Sequence of chain 1.C:
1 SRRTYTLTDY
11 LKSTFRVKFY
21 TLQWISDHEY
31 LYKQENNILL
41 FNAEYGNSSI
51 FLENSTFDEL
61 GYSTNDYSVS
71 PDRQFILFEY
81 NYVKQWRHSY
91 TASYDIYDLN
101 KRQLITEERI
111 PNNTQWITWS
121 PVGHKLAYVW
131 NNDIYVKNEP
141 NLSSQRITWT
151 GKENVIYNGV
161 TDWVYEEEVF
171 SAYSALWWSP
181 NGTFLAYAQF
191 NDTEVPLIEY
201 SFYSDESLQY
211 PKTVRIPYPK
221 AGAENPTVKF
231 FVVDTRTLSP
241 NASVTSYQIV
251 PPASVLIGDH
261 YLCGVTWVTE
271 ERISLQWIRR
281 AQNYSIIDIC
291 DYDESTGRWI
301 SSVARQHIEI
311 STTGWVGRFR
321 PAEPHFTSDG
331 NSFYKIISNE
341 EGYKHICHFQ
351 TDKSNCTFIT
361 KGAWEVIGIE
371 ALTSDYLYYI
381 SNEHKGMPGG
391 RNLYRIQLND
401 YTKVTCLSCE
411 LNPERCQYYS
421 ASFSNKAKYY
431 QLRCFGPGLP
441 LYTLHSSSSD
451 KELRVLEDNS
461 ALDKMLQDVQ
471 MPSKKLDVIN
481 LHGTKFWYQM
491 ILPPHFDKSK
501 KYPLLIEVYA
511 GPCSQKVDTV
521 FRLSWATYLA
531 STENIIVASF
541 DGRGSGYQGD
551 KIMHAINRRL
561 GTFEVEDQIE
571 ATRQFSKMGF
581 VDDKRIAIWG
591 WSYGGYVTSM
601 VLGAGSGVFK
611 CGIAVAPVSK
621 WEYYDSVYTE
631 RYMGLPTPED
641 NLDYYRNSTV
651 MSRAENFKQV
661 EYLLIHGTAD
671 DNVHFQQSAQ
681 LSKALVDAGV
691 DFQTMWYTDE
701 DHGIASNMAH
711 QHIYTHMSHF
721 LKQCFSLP

Binding-site contacts:
Ligand atom C8 contacts residue ASN191 of chain 1.C at 4.5 Å.
Ligand atom O7 contacts residue ASN191 of chain 1.C at 3.6 Å.
Ligand atom O7 contacts residue GLN189 of chain 1.C at 4.1 Å.
Ligand atom C1 contacts residue THR193 of chain 1.C at 3.8 Å.
Ligand atom C1 contacts residue ASN191 of chain 1.C at 1.4 Å.
Ligand atom O6 contacts residue THR193 of chain 1.C at 3.4 Å.
Ligand atom C4 contacts residue ASN191 of chain 1.C at 4.2 Å.
Ligand atom O7 contacts residue LYS229 of chain 1.C at 4.2 Å.
Ligand atom C5 contacts residue ASN191 of chain 1.C at 3.7 Å.
Ligand atom C2 contacts residue ILE156 of chain 1.C at 4.4 Å (hydrophobic).
Ligand atom C5 contacts residue THR193 of chain 1.C at 4.1 Å.
Ligand atom O5 contacts residue THR193 of chain 1.C at 4.1 Å.
Ligand atom O6 contacts residue GLU194 of chain 1.C at 2.6 Å (salt-bridge).
Ligand atom C7 contacts residue ILE156 of chain 1.C at 3.5 Å (hydrophobic).
Ligand atom N2 contacts residue ILE156 of chain 1.C at 3.4 Å.
Ligand atom C8 contacts residue GLN189 of chain 1.C at 4.3 Å.
Ligand atom C1 contacts residue ILE156 of chain 1.C at 4.2 Å (hydrophobic).
Ligand atom C6 contacts residue GLU194 of chain 1.C at 3.7 Å.
Ligand atom C7 contacts residue ASN191 of chain 1.C at 3.4 Å.
Ligand atom C8 contacts residue ILE156 of chain 1.C at 3.1 Å (hydrophobic).
Ligand atom C8 contacts residue THR150 of chain 1.C at 3.8 Å.
Ligand atom C6 contacts residue THR193 of chain 1.C at 4.3 Å.
Ligand atom N2 contacts residue ASN191 of chain 1.C at 2.8 Å (h-bond).
Ligand atom C3 contacts residue ASN191 of chain 1.C at 3.8 Å.
Ligand atom O7 contacts residue ILE156 of chain 1.C at 4.4 Å.
Ligand atom O5 contacts residue ASN191 of chain 1.C at 2.4 Å (h-bond).
Ligand atom C2 contacts residue ASN191 of chain 1.C at 2.4 Å.

A protein and the small-molecule ligand that binds it are described below.
Small molecule (SMILES): CC(=O)N[C@@H]1[C@@H](O)[C@H](O)[C@@H](CO)O[C@H]1O